Sequence of chain 1.B:
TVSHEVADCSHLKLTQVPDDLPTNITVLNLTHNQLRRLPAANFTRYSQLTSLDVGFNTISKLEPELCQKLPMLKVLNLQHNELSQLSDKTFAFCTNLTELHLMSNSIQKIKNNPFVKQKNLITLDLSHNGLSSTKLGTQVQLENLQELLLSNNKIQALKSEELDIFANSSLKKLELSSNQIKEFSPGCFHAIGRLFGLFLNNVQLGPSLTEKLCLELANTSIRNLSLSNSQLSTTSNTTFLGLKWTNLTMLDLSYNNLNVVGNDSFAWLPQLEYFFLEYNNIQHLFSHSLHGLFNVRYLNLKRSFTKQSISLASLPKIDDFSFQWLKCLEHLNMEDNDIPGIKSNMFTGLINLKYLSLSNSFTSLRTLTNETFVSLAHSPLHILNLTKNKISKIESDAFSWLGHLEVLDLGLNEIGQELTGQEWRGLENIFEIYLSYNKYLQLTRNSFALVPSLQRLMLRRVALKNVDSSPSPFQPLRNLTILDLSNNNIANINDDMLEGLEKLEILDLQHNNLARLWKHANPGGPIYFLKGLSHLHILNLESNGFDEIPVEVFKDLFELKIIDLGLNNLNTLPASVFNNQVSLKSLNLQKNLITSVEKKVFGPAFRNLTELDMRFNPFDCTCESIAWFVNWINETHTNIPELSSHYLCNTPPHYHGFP

A small-molecule ligand and the protein it binds are described below.
Small molecule (SMILES): CC(=O)N[C@H]1[C@H](O[C@H]2[C@H](O)[C@@H](NC(C)=O)CO[C@@H]2CO)O[C@H](CO)[C@@H](O)[C@@H]1O

Binding-site contacts:
Ligand atom C5 contacts residue ASN268 of chain 1.B at 3.6 Å.
Ligand atom N2 contacts residue ASN268 of chain 1.B at 3.0 Å.
Ligand atom C8 contacts residue ASN268 of chain 1.B at 4.0 Å.
Ligand atom C8 contacts residue PHE291 of chain 1.B at 4.5 Å (hydrophobic).
Ligand atom C1 contacts residue PHE291 of chain 1.B at 4.3 Å (hydrophobic).
Ligand atom C7 contacts residue ASN268 of chain 1.B at 3.7 Å.
Ligand atom O5 contacts residue HIS293 of chain 1.B at 4.0 Å.
Ligand atom C2 contacts residue ASN268 of chain 1.B at 2.6 Å.
Ligand atom O5 contacts residue ASN268 of chain 1.B at 2.2 Å (h-bond).
Ligand atom C6 contacts residue SER292 of chain 1.B at 4.4 Å.
Ligand atom C1 contacts residue ASN268 of chain 1.B at 1.4 Å.
Ligand atom C1 contacts residue HIS293 of chain 1.B at 4.3 Å.
Ligand atom C3 contacts residue ASN268 of chain 1.B at 3.9 Å.
Ligand atom C4 contacts residue ASN268 of chain 1.B at 4.2 Å.
Ligand atom C6 contacts residue HIS293 of chain 1.B at 4.2 Å.
Ligand atom N2 contacts residue PHE291 of chain 1.B at 4.0 Å.